Binding-site contacts:
Ligand atom C2 contacts residue ASN108 of chain 1.E at 4.0 Å.
Ligand atom C1 contacts residue ASN215 of chain 1.E at 1.4 Å.
Ligand atom C1 contacts residue CYS216 of chain 1.E at 4.2 Å (hydrophobic).
Ligand atom C6 contacts residue SER217 of chain 1.E at 3.9 Å.
Ligand atom C7 contacts residue LYS190 of chain 1.E at 4.1 Å.
Ligand atom N2 contacts residue ASN108 of chain 1.E at 3.6 Å (h-bond).
Ligand atom C5 contacts residue CYS216 of chain 1.E at 4.2 Å (hydrophobic).
Ligand atom O5 contacts residue ASN215 of chain 1.E at 2.3 Å (h-bond).
Ligand atom C2 contacts residue ASN215 of chain 1.E at 2.4 Å.
Ligand atom O5 contacts residue CYS216 of chain 1.E at 3.7 Å.
Ligand atom C3 contacts residue ASN215 of chain 1.E at 3.8 Å.
Ligand atom C7 contacts residue ASN215 of chain 1.E at 3.4 Å.
Ligand atom O7 contacts residue LYS190 of chain 1.E at 3.8 Å.
Ligand atom C4 contacts residue ASN215 of chain 1.E at 4.2 Å.
Ligand atom O7 contacts residue ASN215 of chain 1.E at 3.5 Å (h-bond).
Ligand atom C8 contacts residue LYS190 of chain 1.E at 3.5 Å.
Ligand atom O6 contacts residue SER217 of chain 1.E at 4.1 Å.
Ligand atom C8 contacts residue ASN108 of chain 1.E at 4.2 Å.
Ligand atom C6 contacts residue CYS216 of chain 1.E at 4.2 Å (hydrophobic).
Ligand atom N2 contacts residue ASN215 of chain 1.E at 2.9 Å (h-bond).
Ligand atom C5 contacts residue ASN215 of chain 1.E at 3.6 Å.

This small molecule binds to this protein.
Small molecule (SMILES): CC(=O)N[C@@H]1[C@@H](O)[C@H](O)[C@@H](CO)O[C@H]1O

Sequence of chain 1.E:
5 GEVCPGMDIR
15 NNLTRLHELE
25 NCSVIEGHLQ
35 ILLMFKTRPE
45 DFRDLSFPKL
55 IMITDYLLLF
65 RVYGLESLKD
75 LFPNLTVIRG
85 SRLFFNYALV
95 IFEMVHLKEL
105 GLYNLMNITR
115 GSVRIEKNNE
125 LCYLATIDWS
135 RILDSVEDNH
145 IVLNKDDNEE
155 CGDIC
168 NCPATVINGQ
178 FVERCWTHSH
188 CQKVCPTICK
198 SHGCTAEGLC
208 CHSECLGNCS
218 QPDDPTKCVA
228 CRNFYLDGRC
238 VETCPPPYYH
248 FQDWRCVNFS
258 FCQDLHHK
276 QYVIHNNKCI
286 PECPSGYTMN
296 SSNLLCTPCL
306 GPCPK